Binding-site contacts:
Ligand atom O1A contacts residue THR48 of chain 1.C at 2.9 Å (h-bond).
Ligand atom O5' contacts residue SER45 of chain 1.C at 3.7 Å.
Ligand atom O5' contacts residue GLY46 of chain 1.C at 3.3 Å (h-bond).
Ligand atom PA contacts residue THR48 of chain 1.C at 3.4 Å.
Ligand atom C5' contacts residue GLY46 of chain 1.C at 3.0 Å.
Ligand atom O1B contacts residue LYS47 of chain 1.C at 3.1 Å (salt-bridge).
Ligand atom O1A contacts residue THR49 of chain 1.C at 2.7 Å (h-bond).
Ligand atom C5' contacts residue SER45 of chain 1.C at 3.7 Å.
Ligand atom N6 contacts residue ASP75 of chain 1.C at 3.1 Å (salt-bridge).
Ligand atom C4 contacts residue TYR78 of chain 1.C at 3.8 Å (hydrophobic).
Ligand atom O2B contacts residue THR48 of chain 1.C at 3.7 Å.
Ligand atom O3A contacts residue GLY46 of chain 1.C at 4.0 Å.
Ligand atom O3' contacts residue SER44 of chain 1.C at 3.9 Å.
Ligand atom PA contacts residue LYS47 of chain 1.C at 3.8 Å.
Ligand atom O2' contacts residue TYR239 of chain 1.C at 3.7 Å.
Ligand atom PB contacts residue THR48 of chain 1.C at 3.9 Å.
Ligand atom N9 contacts residue TYR78 of chain 1.C at 3.7 Å.
Ligand atom O2G contacts residue GLU43 of chain 1.C at 3.2 Å (salt-bridge).
Ligand atom O1A contacts residue GLY46 of chain 1.C at 3.2 Å.
Ligand atom C1' contacts residue TYR78 of chain 1.C at 3.7 Å (hydrophobic).
Ligand atom O3A contacts residue LYS47 of chain 1.C at 3.2 Å (salt-bridge).
Ligand atom N7 contacts residue TYR78 of chain 1.C at 3.5 Å.
Ligand atom C5 contacts residue TYR78 of chain 1.C at 3.9 Å (hydrophobic).
Ligand atom O5' contacts residue SER44 of chain 1.C at 3.5 Å.
Ligand atom O2B contacts residue LYS47 of chain 1.C at 3.2 Å (salt-bridge).
Ligand atom O2A contacts residue THR48 of chain 1.C at 3.5 Å.
Ligand atom C2 contacts residue GLY240 of chain 1.C at 3.8 Å.
Ligand atom N6 contacts residue TYR78 of chain 1.C at 3.9 Å.
Ligand atom O1A contacts residue LYS47 of chain 1.C at 3.4 Å (salt-bridge).
Ligand atom O1B contacts residue SER45 of chain 1.C at 3.8 Å.
Ligand atom C5' contacts residue SER44 of chain 1.C at 3.7 Å.
Ligand atom O1G contacts residue GLU71 of chain 1.C at 3.7 Å.
Ligand atom O4' contacts residue THR49 of chain 1.C at 3.4 Å (h-bond).
Ligand atom O2G contacts residue SER44 of chain 1.C at 3.8 Å.
Ligand atom O1B contacts residue SER44 of chain 1.C at 2.8 Å (h-bond).
Ligand atom O1B contacts residue GLU43 of chain 1.C at 3.6 Å.
Ligand atom PB contacts residue LYS47 of chain 1.C at 3.6 Å.
Ligand atom O3A contacts residue THR48 of chain 1.C at 2.7 Å (h-bond).
Ligand atom O2' contacts residue SER215 of chain 1.C at 3.8 Å.
Ligand atom C8 contacts residue TYR78 of chain 1.C at 3.5 Å (hydrophobic).

Sequence of chain 1.C:
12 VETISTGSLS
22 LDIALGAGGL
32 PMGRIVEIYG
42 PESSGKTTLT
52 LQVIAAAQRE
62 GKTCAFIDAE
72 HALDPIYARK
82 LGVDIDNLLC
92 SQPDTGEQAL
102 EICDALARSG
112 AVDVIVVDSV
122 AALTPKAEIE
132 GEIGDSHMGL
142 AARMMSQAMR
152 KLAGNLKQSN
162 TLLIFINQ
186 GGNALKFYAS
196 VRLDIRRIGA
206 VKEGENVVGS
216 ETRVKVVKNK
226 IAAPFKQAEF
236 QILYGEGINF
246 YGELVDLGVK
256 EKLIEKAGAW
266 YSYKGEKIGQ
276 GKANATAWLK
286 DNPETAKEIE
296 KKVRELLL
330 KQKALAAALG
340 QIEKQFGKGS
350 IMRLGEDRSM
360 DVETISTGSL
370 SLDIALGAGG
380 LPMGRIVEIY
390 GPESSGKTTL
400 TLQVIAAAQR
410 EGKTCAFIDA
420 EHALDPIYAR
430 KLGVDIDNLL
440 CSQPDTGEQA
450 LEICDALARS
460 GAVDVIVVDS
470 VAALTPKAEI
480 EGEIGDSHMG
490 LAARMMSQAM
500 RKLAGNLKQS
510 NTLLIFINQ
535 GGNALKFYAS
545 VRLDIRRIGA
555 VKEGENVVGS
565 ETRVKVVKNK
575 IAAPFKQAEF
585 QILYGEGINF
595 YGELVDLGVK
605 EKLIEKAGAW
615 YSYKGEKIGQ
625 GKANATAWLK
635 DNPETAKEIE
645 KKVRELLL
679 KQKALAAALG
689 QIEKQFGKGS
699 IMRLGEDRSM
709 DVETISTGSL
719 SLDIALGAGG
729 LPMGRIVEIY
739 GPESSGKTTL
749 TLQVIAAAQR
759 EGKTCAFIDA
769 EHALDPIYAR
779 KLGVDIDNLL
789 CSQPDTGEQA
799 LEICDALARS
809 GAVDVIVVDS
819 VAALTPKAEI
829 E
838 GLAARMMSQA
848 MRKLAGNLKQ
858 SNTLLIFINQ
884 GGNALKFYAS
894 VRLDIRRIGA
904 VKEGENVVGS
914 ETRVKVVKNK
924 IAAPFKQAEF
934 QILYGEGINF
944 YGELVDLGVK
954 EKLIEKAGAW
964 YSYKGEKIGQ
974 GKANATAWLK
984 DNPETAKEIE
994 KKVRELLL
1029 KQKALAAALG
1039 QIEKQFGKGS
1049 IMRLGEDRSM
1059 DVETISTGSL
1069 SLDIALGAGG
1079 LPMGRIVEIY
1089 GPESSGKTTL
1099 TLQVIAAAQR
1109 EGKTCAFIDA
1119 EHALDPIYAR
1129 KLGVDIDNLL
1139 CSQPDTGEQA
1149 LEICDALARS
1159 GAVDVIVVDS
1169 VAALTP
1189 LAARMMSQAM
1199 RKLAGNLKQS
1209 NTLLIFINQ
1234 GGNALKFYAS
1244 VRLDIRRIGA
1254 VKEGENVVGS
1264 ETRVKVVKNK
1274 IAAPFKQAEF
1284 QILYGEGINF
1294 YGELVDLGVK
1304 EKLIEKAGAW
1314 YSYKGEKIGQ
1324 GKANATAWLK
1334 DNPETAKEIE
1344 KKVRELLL

The protein below binds the small molecule below.
Small molecule (SMILES): Nc1ncnc2c1ncn2[C@@H]1O[C@H](CO[P](=O)(O)O[P](=O)(O)NP(=O)(O)O)[C@@H](O)[C@H]1O